Binding-site contacts:
Ligand atom C4 contacts residue ASN709 of chain 1.B at 4.2 Å.
Ligand atom C5 contacts residue ASN709 of chain 1.B at 3.7 Å.
Ligand atom C8 contacts residue ASN709 of chain 1.B at 4.2 Å.
Ligand atom C3 contacts residue ASN709 of chain 1.B at 3.8 Å.
Ligand atom C7 contacts residue ASN709 of chain 1.B at 3.0 Å.
Ligand atom C8 contacts residue GLY1131 of chain 1.B at 3.2 Å.
Ligand atom C1 contacts residue ASP796 of chain 1.C at 4.3 Å.
Ligand atom N2 contacts residue ASN709 of chain 1.B at 2.8 Å (h-bond).
Ligand atom O5 contacts residue ASP796 of chain 1.C at 3.6 Å.
Ligand atom O6 contacts residue ASP796 of chain 1.C at 4.1 Å.
Ligand atom O5 contacts residue ASN709 of chain 1.B at 2.4 Å (h-bond).
Ligand atom C1 contacts residue ASN709 of chain 1.B at 1.4 Å.
Ligand atom C2 contacts residue ASN709 of chain 1.B at 2.4 Å.
Ligand atom O7 contacts residue ASN709 of chain 1.B at 2.9 Å (h-bond).

Sequence of chain 1.B:
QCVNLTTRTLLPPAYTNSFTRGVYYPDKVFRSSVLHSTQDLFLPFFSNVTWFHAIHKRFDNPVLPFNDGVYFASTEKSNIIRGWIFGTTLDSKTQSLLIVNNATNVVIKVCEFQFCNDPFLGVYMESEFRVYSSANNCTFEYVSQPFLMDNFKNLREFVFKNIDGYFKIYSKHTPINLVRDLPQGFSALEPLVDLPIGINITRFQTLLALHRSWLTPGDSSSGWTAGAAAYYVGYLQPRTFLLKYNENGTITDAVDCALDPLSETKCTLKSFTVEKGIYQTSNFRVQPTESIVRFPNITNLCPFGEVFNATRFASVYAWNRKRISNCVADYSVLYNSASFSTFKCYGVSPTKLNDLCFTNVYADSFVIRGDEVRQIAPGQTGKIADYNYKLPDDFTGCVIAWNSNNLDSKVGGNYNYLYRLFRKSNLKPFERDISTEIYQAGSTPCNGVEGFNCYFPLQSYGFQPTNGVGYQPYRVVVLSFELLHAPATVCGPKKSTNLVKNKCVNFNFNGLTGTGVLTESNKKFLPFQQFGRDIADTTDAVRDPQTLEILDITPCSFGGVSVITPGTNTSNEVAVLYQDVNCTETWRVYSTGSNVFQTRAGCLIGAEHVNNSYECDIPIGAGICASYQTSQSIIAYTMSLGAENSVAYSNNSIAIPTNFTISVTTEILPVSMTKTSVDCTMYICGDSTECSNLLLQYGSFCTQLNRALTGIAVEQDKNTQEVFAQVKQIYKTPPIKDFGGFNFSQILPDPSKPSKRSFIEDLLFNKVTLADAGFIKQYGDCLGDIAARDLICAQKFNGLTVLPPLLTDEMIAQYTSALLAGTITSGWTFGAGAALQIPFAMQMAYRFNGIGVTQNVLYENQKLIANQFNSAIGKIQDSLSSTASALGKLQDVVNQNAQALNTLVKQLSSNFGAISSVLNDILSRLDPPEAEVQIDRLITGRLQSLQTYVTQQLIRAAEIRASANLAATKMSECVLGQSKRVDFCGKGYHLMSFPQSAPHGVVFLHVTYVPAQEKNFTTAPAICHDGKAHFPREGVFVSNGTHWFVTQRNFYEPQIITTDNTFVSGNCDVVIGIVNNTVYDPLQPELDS

The protein below binds the small molecule below.
Small molecule (SMILES): CC(=O)N[C@@H]1[C@@H](O)[C@H](O)[C@@H](CO)O[C@H]1O

Sequence of chain 1.C:
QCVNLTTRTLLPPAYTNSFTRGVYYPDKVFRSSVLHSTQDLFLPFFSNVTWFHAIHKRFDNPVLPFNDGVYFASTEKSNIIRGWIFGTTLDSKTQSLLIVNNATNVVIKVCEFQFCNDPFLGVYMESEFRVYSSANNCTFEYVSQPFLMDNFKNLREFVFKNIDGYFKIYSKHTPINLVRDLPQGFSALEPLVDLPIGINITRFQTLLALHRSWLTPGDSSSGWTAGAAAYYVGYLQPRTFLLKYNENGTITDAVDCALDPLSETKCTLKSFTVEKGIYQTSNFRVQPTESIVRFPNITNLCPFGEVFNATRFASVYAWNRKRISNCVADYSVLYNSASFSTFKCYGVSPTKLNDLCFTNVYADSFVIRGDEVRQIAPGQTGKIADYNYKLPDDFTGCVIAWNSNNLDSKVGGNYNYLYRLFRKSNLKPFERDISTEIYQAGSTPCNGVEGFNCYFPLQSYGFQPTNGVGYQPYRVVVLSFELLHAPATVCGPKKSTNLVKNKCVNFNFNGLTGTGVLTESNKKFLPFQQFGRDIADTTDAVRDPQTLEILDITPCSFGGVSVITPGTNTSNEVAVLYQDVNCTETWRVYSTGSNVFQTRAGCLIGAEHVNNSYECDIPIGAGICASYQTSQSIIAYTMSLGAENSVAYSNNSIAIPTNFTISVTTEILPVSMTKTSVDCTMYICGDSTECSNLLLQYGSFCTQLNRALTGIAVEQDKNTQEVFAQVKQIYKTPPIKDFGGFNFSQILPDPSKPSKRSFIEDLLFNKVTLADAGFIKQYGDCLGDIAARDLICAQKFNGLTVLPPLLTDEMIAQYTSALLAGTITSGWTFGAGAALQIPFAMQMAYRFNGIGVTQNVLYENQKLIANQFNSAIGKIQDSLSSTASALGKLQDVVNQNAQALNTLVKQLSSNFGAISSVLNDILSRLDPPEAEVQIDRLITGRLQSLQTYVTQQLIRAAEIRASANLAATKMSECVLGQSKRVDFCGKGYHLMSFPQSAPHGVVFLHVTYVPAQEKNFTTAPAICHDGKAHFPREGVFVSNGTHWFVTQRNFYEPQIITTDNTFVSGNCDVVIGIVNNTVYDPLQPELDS